Binding-site contacts:
Ligand atom C1 contacts residue ASN231 of chain 1.A at 1.4 Å.
Ligand atom C8 contacts residue ASN231 of chain 1.A at 4.4 Å.
Ligand atom O3 contacts residue ASN231 of chain 1.A at 4.4 Å.
Ligand atom C6 contacts residue LYS160 of chain 1.A at 4.4 Å.
Ligand atom O5 contacts residue LYS160 of chain 1.A at 4.3 Å.
Ligand atom O5 contacts residue ASN231 of chain 1.A at 2.4 Å (h-bond).
Ligand atom C3 contacts residue ASN231 of chain 1.A at 3.5 Å.
Ligand atom C4 contacts residue ASN231 of chain 1.A at 4.0 Å.
Ligand atom C2 contacts residue ASN231 of chain 1.A at 2.0 Å.
Ligand atom C7 contacts residue ASN231 of chain 1.A at 3.3 Å.
Ligand atom O6 contacts residue LYS160 of chain 1.A at 3.4 Å (salt-bridge).
Ligand atom N2 contacts residue ASN231 of chain 1.A at 2.5 Å (h-bond).
Ligand atom O6 contacts residue ASN231 of chain 1.A at 4.4 Å.
Ligand atom C5 contacts residue ASN231 of chain 1.A at 3.6 Å.
Ligand atom O7 contacts residue ASN231 of chain 1.A at 3.7 Å.

Sequence of chain 1.A:
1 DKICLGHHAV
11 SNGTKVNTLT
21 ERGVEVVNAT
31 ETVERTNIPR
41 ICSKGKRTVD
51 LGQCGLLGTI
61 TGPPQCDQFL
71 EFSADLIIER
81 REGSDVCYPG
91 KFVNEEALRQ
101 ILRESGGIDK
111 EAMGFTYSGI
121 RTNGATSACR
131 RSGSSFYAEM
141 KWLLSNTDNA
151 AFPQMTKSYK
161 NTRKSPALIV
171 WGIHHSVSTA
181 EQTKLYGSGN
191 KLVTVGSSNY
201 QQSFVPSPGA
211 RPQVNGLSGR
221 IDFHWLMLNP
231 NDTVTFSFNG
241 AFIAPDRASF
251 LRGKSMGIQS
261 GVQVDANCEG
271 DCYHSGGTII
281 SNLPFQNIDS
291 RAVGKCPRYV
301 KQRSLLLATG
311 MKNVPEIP

This protein binds this small molecule.
Small molecule (SMILES): CC(=O)N[C@@H]1[C@@H](O)[C@H](O)[C@@H](CO)O[C@H]1O